This small molecule binds to this protein.
Small molecule (SMILES): COc1cc(/C=C(\C#N)c2[nH]nc(N)c2C#N)ccc1O

Sequence of chain 1.A:
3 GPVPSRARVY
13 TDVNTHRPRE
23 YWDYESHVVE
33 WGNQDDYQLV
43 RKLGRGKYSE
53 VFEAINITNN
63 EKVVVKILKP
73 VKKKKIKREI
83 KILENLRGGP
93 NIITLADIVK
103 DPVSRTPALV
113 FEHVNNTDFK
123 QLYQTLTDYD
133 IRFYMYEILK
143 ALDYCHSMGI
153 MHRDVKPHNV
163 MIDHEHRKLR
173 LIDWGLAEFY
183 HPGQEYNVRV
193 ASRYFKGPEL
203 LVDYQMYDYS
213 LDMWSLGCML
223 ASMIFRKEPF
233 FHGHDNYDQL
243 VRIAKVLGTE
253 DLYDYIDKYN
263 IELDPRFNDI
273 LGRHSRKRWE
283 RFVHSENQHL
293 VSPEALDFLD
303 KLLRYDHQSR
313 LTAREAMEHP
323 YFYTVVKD

Binding-site contacts:
Ligand atom O05 contacts residue LYS68 of chain 1.A at 2.8 Å (salt-bridge).
Ligand atom N20 contacts residue HIS115 of chain 1.A at 4.0 Å.
Ligand atom N20 contacts residue VAL116 of chain 1.A at 3.0 Å (h-bond).
Ligand atom C01 contacts residue LYS68 of chain 1.A at 3.9 Å.
Ligand atom O05 contacts residue GLU81 of chain 1.A at 4.0 Å.
Ligand atom N13 contacts residue VAL53 of chain 1.A at 3.7 Å.
Ligand atom C14 contacts residue MET163 of chain 1.A at 4.0 Å (hydrophobic).
Ligand atom N15 contacts residue LEU45 of chain 1.A at 3.6 Å.
Ligand atom C01 contacts residue ASP175 of chain 1.A at 3.5 Å.
Ligand atom N21 contacts residue ASN118 of chain 1.A at 3.8 Å.
Ligand atom C04 contacts residue LYS68 of chain 1.A at 3.7 Å.
Ligand atom O05 contacts residue ASP175 of chain 1.A at 3.1 Å (salt-bridge).
Ligand atom O02 contacts residue ASP175 of chain 1.A at 3.4 Å.
Ligand atom C17 contacts residue LEU45 of chain 1.A at 4.0 Å (hydrophobic).
Ligand atom C12 contacts residue VAL53 of chain 1.A at 3.6 Å (hydrophobic).
Ligand atom C04 contacts residue PHE113 of chain 1.A at 3.9 Å (hydrophobic).
Ligand atom N16 contacts residue LEU45 of chain 1.A at 3.6 Å.
Ligand atom C10 contacts residue ILE174 of chain 1.A at 3.9 Å (hydrophobic).
Ligand atom C03 contacts residue ASP175 of chain 1.A at 3.8 Å.
Ligand atom C09 contacts residue ILE174 of chain 1.A at 3.5 Å (hydrophobic).
Ligand atom C11 contacts residue VAL53 of chain 1.A at 4.0 Å (hydrophobic).
Ligand atom N21 contacts residue VAL116 of chain 1.A at 2.5 Å (h-bond).
Ligand atom C18 contacts residue VAL66 of chain 1.A at 3.9 Å (hydrophobic).
Ligand atom O02 contacts residue LYS68 of chain 1.A at 2.9 Å (salt-bridge).
Ligand atom C08 contacts residue ILE174 of chain 1.A at 3.6 Å (hydrophobic).
Ligand atom C06 contacts residue PHE113 of chain 1.A at 3.6 Å (hydrophobic).
Ligand atom C06 contacts residue ILE174 of chain 1.A at 3.8 Å (hydrophobic).
Ligand atom C04 contacts residue ILE174 of chain 1.A at 4.0 Å (hydrophobic).
Ligand atom C07 contacts residue ILE174 of chain 1.A at 3.9 Å (hydrophobic).
Ligand atom C17 contacts residue VAL116 of chain 1.A at 3.7 Å (hydrophobic).
Ligand atom C03 contacts residue LYS68 of chain 1.A at 3.8 Å.
Ligand atom C01 contacts residue VAL53 of chain 1.A at 4.0 Å (hydrophobic).
Ligand atom N21 contacts residue HIS115 of chain 1.A at 3.6 Å.
Ligand atom C10 contacts residue VAL66 of chain 1.A at 3.9 Å (hydrophobic).
Ligand atom C04 contacts residue ASP175 of chain 1.A at 3.4 Å.
Ligand atom N20 contacts residue GLU114 of chain 1.A at 3.8 Å.
Ligand atom C19 contacts residue VAL116 of chain 1.A at 3.6 Å (hydrophobic).
Ligand atom N20 contacts residue VAL66 of chain 1.A at 3.5 Å.
Ligand atom O05 contacts residue PHE113 of chain 1.A at 3.6 Å.
Ligand atom C19 contacts residue VAL66 of chain 1.A at 3.4 Å (hydrophobic).